Sequence of chain 1.A:
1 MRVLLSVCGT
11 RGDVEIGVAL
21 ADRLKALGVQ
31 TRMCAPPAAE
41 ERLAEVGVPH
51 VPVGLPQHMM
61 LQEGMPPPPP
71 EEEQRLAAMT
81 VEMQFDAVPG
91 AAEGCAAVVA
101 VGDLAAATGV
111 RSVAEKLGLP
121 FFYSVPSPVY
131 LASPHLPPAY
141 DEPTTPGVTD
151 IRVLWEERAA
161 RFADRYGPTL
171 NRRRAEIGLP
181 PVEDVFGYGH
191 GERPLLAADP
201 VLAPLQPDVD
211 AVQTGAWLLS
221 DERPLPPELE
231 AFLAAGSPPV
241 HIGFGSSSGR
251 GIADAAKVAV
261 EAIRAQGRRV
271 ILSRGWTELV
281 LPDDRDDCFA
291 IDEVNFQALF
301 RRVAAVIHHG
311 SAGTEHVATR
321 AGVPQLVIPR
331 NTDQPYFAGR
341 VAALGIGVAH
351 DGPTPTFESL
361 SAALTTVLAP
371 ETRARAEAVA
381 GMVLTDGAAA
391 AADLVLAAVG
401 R

The small molecule below binds the protein below.
Small molecule (SMILES): CN[C@H](CC(C)C)C(=O)N[C@H]1C(=O)N[C@@H](CC(N)=O)C(=O)N[C@H]2C(=O)N[C@H]3C(=O)N[C@H](C(=O)N[C@H](C(=O)O)c4cc(O)cc(O)c4-c4cc3ccc4O)[C@H](O)c3ccc(c(Cl)c3)Oc3cc2cc(c3O)Oc2ccc(cc2Cl)[C@H]1O

Binding-site contacts:
Ligand atom OD1 contacts residue PRO68 of chain 1.A at 3.1 Å.
Ligand atom CL contacts residue ASP141 of chain 1.A at 3.5 Å.
Ligand atom C5 contacts residue BGC1 of chain 1.L at 3.2 Å.
Ligand atom OD2 contacts residue PRO143 of chain 1.A at 3.5 Å.
Ligand atom CZ contacts residue PRO67 of chain 1.A at 3.5 Å (hydrophobic).
Ligand atom C6 contacts residue GLN62 of chain 1.A at 3.6 Å.
Ligand atom ND2 contacts residue LEU61 of chain 1.A at 3.4 Å.
Ligand atom C contacts residue MET60 of chain 1.A at 3.6 Å (hydrophobic).
Ligand atom CD1 contacts residue PRO67 of chain 1.A at 3.5 Å (hydrophobic).
Ligand atom O4 contacts residue MET65 of chain 1.A at 2.7 Å (h-bond).
Ligand atom O contacts residue THR80 of chain 1.A at 2.8 Å (h-bond).
Ligand atom CD2 contacts residue ASN331 of chain 1.A at 3.3 Å.
Ligand atom OD1 contacts residue LEU76 of chain 1.A at 3.4 Å.
Ligand atom O contacts residue LEU61 of chain 1.A at 2.6 Å (h-bond).
Ligand atom O contacts residue LEU55 of chain 1.A at 3.6 Å.
Ligand atom C5 contacts residue MET65 of chain 1.A at 3.5 Å (hydrophobic).
Ligand atom OD1 contacts residue LEU61 of chain 1.A at 3.5 Å.
Ligand atom CD1 contacts residue CYS8 of chain 1.A at 3.6 Å (hydrophobic).
Ligand atom C6 contacts residue LEU61 of chain 1.A at 3.5 Å (hydrophobic).
Ligand atom CB contacts residue THR80 of chain 1.A at 3.4 Å.
Ligand atom CL contacts residue BGC1 of chain 1.L at 3.5 Å.
Ligand atom CG contacts residue CYS8 of chain 1.A at 3.5 Å (hydrophobic).
Ligand atom CN contacts residue TYR166 of chain 1.A at 2.9 Å (hydrophobic).
Ligand atom O contacts residue LEU76 of chain 1.A at 3.2 Å (h-bond).
Ligand atom O4 contacts residue BGC1 of chain 1.L at 1.4 Å.
Ligand atom OH contacts residue BGC1 of chain 1.L at 3.2 Å.
Ligand atom O4 contacts residue THR10 of chain 1.A at 3.5 Å.
Ligand atom CD1 contacts residue GLU73 of chain 1.A at 3.6 Å.
Ligand atom O4 contacts residue PRO66 of chain 1.A at 3.3 Å.
Ligand atom CL contacts residue GLY9 of chain 1.A at 3.1 Å.
Ligand atom C4 contacts residue BGC1 of chain 1.L at 2.5 Å.
Ligand atom CD1 contacts residue ASP141 of chain 1.A at 3.3 Å.
Ligand atom OC contacts residue THR80 of chain 1.A at 2.5 Å (h-bond).
Ligand atom OH contacts residue GLY9 of chain 1.A at 3.5 Å.
Ligand atom O contacts residue PRO143 of chain 1.A at 3.5 Å.
Ligand atom C3 contacts residue BGC1 of chain 1.L at 3.5 Å.
Ligand atom ODE contacts residue ASN331 of chain 1.A at 3.5 Å.
Ligand atom O4 contacts residue PRO67 of chain 1.A at 3.0 Å (h-bond).
Ligand atom O contacts residue MET60 of chain 1.A at 3.4 Å.
Ligand atom C4 contacts residue MET65 of chain 1.A at 3.5 Å (hydrophobic).